Binding-site contacts:
Ligand atom C1 contacts residue PHE291 of chain 1.A at 3.6 Å (hydrophobic).
Ligand atom N1 contacts residue LEU224 of chain 1.A at 4.3 Å.
Ligand atom CL contacts residue LEU224 of chain 1.A at 4.4 Å.
Ligand atom N contacts residue PHE291 of chain 1.A at 3.5 Å.
Ligand atom O contacts residue VAL248 of chain 1.A at 3.9 Å.
Ligand atom C4 contacts residue ILE283 of chain 1.A at 4.0 Å (hydrophobic).
Ligand atom C3 contacts residue PHE291 of chain 1.A at 3.8 Å (hydrophobic).
Ligand atom C5 contacts residue PHE291 of chain 1.A at 3.7 Å (hydrophobic).
Ligand atom CL contacts residue PHE291 of chain 1.A at 4.4 Å.
Ligand atom S contacts residue ILE283 of chain 1.A at 3.7 Å.
Ligand atom C2 contacts residue PHE291 of chain 1.A at 3.5 Å (hydrophobic).
Ligand atom CL contacts residue ASP15 of chain 1.A at 3.5 Å.
Ligand atom C4 contacts residue PHE291 of chain 1.A at 3.7 Å (hydrophobic).
Ligand atom B contacts residue PHE291 of chain 1.A at 3.7 Å.
Ligand atom CL contacts residue PHE280 of chain 1.A at 3.8 Å.
Ligand atom C4 contacts residue PHE280 of chain 1.A at 4.2 Å (hydrophobic).
Ligand atom C4 contacts residue PRO282 of chain 1.A at 3.8 Å (hydrophobic).
Ligand atom C3 contacts residue PHE280 of chain 1.A at 3.9 Å (hydrophobic).
Ligand atom N1 contacts residue PHE291 of chain 1.A at 3.5 Å.
Ligand atom S contacts residue PHE291 of chain 1.A at 4.0 Å.
Ligand atom O contacts residue PHE291 of chain 1.A at 3.8 Å.

Sequence of chain 1.A:
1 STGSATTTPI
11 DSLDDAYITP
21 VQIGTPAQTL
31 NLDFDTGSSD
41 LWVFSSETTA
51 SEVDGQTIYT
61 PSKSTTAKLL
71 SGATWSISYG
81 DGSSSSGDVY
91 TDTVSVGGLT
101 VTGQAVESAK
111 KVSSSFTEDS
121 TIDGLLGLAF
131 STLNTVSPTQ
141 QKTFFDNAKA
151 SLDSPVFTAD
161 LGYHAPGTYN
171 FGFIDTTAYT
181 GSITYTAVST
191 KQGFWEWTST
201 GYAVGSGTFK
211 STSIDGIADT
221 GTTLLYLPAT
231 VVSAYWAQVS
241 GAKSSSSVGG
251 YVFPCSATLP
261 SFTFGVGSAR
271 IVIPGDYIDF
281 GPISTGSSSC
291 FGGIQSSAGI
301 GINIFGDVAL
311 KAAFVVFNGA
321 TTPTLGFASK

The protein below binds the small molecule below.
Small molecule (SMILES): CN1N=C(Cl)c2ccsc2B1O